Binding-site contacts:
Ligand atom O5 contacts residue ASN657 of chain 1.B at 2.4 Å (h-bond).
Ligand atom C8 contacts residue VAL656 of chain 1.B at 4.4 Å (hydrophobic).
Ligand atom C7 contacts residue ASN657 of chain 1.B at 3.2 Å.
Ligand atom C2 contacts residue ASN657 of chain 1.B at 2.5 Å.
Ligand atom C5 contacts residue ASN657 of chain 1.B at 3.6 Å.
Ligand atom C3 contacts residue ASN657 of chain 1.B at 3.8 Å.
Ligand atom C1 contacts residue ASN657 of chain 1.B at 1.4 Å.
Ligand atom C4 contacts residue ASN657 of chain 1.B at 4.2 Å.
Ligand atom C8 contacts residue ASN657 of chain 1.B at 3.9 Å.
Ligand atom N2 contacts residue ASN657 of chain 1.B at 2.9 Å (h-bond).
Ligand atom O7 contacts residue ASN657 of chain 1.B at 3.5 Å (h-bond).

This small molecule binds to this protein.
Small molecule (SMILES): CC(=O)N[C@@H]1[C@@H](O)[C@H](O)[C@@H](CO)O[C@H]1O

Sequence of chain 1.B:
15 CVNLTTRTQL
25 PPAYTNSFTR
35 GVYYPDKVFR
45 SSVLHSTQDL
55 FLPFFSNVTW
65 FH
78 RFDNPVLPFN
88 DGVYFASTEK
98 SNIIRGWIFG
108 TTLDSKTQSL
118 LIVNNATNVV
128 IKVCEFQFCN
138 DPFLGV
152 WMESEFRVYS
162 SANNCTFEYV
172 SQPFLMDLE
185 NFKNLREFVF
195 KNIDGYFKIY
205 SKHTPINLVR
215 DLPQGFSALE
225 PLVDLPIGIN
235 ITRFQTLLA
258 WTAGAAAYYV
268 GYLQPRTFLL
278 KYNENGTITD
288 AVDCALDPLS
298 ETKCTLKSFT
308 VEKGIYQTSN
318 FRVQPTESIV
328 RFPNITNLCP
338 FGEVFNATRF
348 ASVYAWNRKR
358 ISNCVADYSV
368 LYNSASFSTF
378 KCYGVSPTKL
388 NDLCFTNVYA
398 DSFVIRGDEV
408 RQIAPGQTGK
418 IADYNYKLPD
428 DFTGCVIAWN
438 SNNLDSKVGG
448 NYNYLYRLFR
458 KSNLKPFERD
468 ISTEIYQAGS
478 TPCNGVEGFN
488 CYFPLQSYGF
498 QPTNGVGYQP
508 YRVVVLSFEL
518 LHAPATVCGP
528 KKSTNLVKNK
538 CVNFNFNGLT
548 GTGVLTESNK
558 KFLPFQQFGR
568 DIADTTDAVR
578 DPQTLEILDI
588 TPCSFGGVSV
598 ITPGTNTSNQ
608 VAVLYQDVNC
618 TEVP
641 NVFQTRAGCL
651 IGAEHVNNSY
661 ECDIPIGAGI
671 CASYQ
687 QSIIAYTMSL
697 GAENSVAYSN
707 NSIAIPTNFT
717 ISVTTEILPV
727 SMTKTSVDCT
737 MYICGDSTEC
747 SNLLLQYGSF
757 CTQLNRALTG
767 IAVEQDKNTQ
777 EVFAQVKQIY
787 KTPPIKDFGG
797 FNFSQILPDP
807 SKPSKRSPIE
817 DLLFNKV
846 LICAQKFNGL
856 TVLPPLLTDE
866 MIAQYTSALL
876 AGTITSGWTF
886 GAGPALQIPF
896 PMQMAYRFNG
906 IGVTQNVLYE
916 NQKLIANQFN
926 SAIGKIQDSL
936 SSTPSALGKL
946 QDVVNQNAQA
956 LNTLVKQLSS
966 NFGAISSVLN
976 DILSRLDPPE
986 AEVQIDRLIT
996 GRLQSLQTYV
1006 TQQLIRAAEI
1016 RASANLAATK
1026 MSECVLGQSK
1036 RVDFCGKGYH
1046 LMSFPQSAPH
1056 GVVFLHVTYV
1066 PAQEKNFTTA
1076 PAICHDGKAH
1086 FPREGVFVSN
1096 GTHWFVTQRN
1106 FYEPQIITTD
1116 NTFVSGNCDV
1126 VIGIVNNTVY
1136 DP